The small molecule below binds the protein below.
Small molecule (SMILES): C[C@H](N)C(=O)N[C@@H](C)C(=O)N1CCC[C@H]1C(=O)N[C@@H](Cc1ccccc1)B(O)O

Binding-site contacts:
Ligand atom O1 contacts residue SER143 of chain 1.A at 2.4 Å (h-bond).
Ligand atom CB contacts residue HIS36 of chain 1.A at 3.4 Å.
Ligand atom N contacts residue GLY161 of chain 1.A at 3.0 Å (h-bond).
Ligand atom CD1 contacts residue GLY139 of chain 1.A at 3.7 Å.
Ligand atom CE2 contacts residue VAL163 of chain 1.A at 3.7 Å (hydrophobic).
Ligand atom N contacts residue HIS36 of chain 1.A at 3.6 Å (h-bond).
Ligand atom O contacts residue GLY161 of chain 1.A at 3.1 Å (h-bond).
Ligand atom N contacts residue TYR123 of chain 1.A at 3.5 Å.
Ligand atom CG contacts residue TYR123 of chain 1.A at 3.9 Å (hydrophobic).
Ligand atom CB contacts residue GLY139 of chain 1.A at 3.6 Å.
Ligand atom CD1 contacts residue ALA138 of chain 1.A at 3.9 Å (hydrophobic).
Ligand atom CE1 contacts residue GLY139 of chain 1.A at 3.9 Å.
Ligand atom CB contacts residue SER143 of chain 1.A at 3.0 Å.
Ligand atom CA contacts residue SER143 of chain 1.A at 2.5 Å.
Ligand atom CD contacts residue TYR123 of chain 1.A at 3.8 Å (hydrophobic).
Ligand atom B contacts residue HIS36 of chain 1.A at 3.3 Å.
Ligand atom O2 contacts residue HIS36 of chain 1.A at 2.8 Å (h-bond).
Ligand atom CA contacts residue GLY161 of chain 1.A at 3.2 Å.
Ligand atom CB contacts residue TYR123 of chain 1.A at 3.8 Å (hydrophobic).
Ligand atom CE2 contacts residue GLY161 of chain 1.A at 3.9 Å.
Ligand atom O contacts residue GLY160 of chain 1.A at 3.2 Å.
Ligand atom C contacts residue GLY161 of chain 1.A at 3.5 Å.
Ligand atom C contacts residue TYR123 of chain 1.A at 3.4 Å (hydrophobic).
Ligand atom O2 contacts residue SER143 of chain 1.A at 2.4 Å (h-bond).
Ligand atom CZ contacts residue GLY161 of chain 1.A at 3.8 Å.
Ligand atom N contacts residue GLY160 of chain 1.A at 3.9 Å.
Ligand atom B contacts residue SER143 of chain 1.A at 1.4 Å.
Ligand atom O1 contacts residue ASP142 of chain 1.A at 3.5 Å (salt-bridge).
Ligand atom N contacts residue SER159 of chain 1.A at 3.1 Å (h-bond).
Ligand atom O contacts residue TYR123 of chain 1.A at 3.4 Å.
Ligand atom CG contacts residue GLY139 of chain 1.A at 3.7 Å.
Ligand atom C contacts residue SER159 of chain 1.A at 3.7 Å.
Ligand atom CE1 contacts residue ALA138 of chain 1.A at 3.6 Å (hydrophobic).
Ligand atom CA contacts residue SER159 of chain 1.A at 3.4 Å.
Ligand atom O1 contacts residue ARG140 of chain 1.A at 3.8 Å.
Ligand atom N contacts residue TYR123 of chain 1.A at 3.7 Å.
Ligand atom N contacts residue SER143 of chain 1.A at 2.7 Å (h-bond).
Ligand atom O1 contacts residue GLY141 of chain 1.A at 2.7 Å (h-bond).
Ligand atom CB contacts residue GLY161 of chain 1.A at 3.7 Å.
Ligand atom CA contacts residue TYR123 of chain 1.A at 3.6 Å (hydrophobic).

Sequence of chain 1.A:
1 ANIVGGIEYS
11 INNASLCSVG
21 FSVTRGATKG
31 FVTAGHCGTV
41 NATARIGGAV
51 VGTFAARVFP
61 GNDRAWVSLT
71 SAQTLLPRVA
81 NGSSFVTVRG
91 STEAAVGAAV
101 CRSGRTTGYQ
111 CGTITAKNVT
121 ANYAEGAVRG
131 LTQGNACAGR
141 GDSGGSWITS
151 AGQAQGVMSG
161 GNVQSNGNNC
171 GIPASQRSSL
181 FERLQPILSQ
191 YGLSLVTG